Binding-site contacts:
Ligand atom C25 contacts residue TRP32 of chain 1.P at 3.8 Å (hydrophobic).
Ligand atom C57 contacts residue GLY63 of chain 1.T at 4.4 Å.
Ligand atom O61 contacts residue TRP62 of chain 1.T at 4.0 Å.
Ligand atom C22 contacts residue TRP32 of chain 1.P at 4.2 Å (hydrophobic).
Ligand atom C40 contacts residue LEU29 of chain 1.P at 4.3 Å (hydrophobic).
Ligand atom O16 contacts residue MET38 of chain 1.P at 4.0 Å.
Ligand atom C3 contacts residue TRP62 of chain 1.T at 4.2 Å (hydrophobic).
Ligand atom O55 contacts residue TRP62 of chain 1.T at 4.0 Å.
Ligand atom C19 contacts residue TRP32 of chain 1.P at 3.8 Å (hydrophobic).
Ligand atom C1 contacts residue PHE69 of chain 1.T at 4.1 Å (hydrophobic).
Ligand atom C22 contacts residue PHE69 of chain 1.T at 4.2 Å (hydrophobic).
Ligand atom C43 contacts residue LEU29 of chain 1.P at 4.2 Å (hydrophobic).
Ligand atom O61 contacts residue GLY63 of chain 1.T at 3.0 Å (h-bond).
Ligand atom C37 contacts residue LEU45 of chain 1.P at 4.3 Å (hydrophobic).
Ligand atom O5 contacts residue TRP62 of chain 1.T at 4.1 Å.
Ligand atom C25 contacts residue LEU41 of chain 1.P at 4.3 Å (hydrophobic).
Ligand atom C18 contacts residue MET38 of chain 1.P at 4.0 Å (hydrophobic).
Ligand atom C28 contacts residue TRP32 of chain 1.P at 4.3 Å (hydrophobic).
Ligand atom C43 contacts residue LEU45 of chain 1.P at 4.3 Å (hydrophobic).
Ligand atom O49 contacts residue PHE69 of chain 1.T at 4.0 Å.
Ligand atom O55 contacts residue PHE69 of chain 1.T at 4.3 Å.
Ligand atom C31 contacts residue LEU41 of chain 1.P at 4.0 Å (hydrophobic).
Ligand atom C19 contacts residue MET38 of chain 1.P at 3.8 Å (hydrophobic).

A small-molecule ligand and the protein it binds are described below.
Small molecule (SMILES): CCCCCCCCCCO[C@@H]1O[C@H](CO)[C@@H](O[C@H]2O[C@H](CO)[C@@H](O)[C@H](O)[C@H]2O)[C@H](O)[C@H]1O

Sequence of chain 1.T:
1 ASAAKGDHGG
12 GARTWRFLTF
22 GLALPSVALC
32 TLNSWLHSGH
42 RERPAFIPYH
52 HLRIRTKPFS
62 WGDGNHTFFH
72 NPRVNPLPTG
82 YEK

Sequence of chain 1.P:
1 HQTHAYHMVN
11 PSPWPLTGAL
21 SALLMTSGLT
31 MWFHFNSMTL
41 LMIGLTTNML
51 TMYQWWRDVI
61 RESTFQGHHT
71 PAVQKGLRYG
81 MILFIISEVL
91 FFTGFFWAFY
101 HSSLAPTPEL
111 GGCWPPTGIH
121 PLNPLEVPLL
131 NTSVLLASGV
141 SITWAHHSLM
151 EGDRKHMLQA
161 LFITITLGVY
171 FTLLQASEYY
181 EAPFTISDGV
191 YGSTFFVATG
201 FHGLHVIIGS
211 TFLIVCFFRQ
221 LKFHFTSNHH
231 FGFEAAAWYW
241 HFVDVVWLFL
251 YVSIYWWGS